Sequence of chain 3.A:
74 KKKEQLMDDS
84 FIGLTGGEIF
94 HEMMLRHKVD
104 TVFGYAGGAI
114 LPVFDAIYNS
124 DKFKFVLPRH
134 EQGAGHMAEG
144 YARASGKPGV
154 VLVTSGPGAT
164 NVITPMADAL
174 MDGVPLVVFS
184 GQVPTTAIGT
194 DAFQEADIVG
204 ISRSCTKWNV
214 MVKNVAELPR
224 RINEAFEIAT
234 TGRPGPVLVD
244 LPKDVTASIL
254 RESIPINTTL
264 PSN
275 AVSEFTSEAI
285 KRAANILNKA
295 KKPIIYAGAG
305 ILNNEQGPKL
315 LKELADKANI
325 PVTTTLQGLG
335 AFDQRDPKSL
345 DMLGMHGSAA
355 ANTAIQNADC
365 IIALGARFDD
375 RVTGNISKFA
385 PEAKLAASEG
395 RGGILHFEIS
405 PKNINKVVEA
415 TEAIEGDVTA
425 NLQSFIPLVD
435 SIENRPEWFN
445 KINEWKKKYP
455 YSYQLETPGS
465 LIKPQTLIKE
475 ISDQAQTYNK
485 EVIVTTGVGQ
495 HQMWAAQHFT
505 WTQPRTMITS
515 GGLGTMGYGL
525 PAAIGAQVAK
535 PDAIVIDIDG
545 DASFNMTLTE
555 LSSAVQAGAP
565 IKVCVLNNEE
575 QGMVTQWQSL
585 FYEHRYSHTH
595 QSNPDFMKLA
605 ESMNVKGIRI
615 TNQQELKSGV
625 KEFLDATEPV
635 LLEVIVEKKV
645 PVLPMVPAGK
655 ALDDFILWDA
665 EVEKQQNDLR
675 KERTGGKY

Binding-site contacts:
Ligand atom O2A contacts residue ALA546 of chain 3.A at 3.1 Å (h-bond).
Ligand atom PA contacts residue MG1 of chain 3.D at 3.3 Å.
Ligand atom N1' contacts residue GLU134 of chain 2.A at 2.7 Å (salt-bridge).
Ligand atom O1B contacts residue ASN572 of chain 3.A at 3.1 Å (h-bond).
Ligand atom O7 contacts residue GLN575 of chain 3.A at 3.4 Å.
Ligand atom C4' contacts residue MET520 of chain 3.A at 3.5 Å (hydrophobic).
Ligand atom C5 contacts residue MET520 of chain 3.A at 3.6 Å (hydrophobic).
Ligand atom PB contacts residue GLN494 of chain 3.A at 3.6 Å.
Ligand atom O2B contacts residue GLN494 of chain 3.A at 2.7 Å (h-bond).
Ligand atom O3B contacts residue GLN494 of chain 3.A at 3.4 Å (h-bond).
Ligand atom O2A contacts residue MG1 of chain 3.D at 2.1 Å.
Ligand atom PB contacts residue MG1 of chain 3.D at 3.3 Å.
Ligand atom N3' contacts residue MET520 of chain 3.A at 3.4 Å (h-bond).
Ligand atom N4' contacts residue GLN197 of chain 2.A at 3.1 Å (h-bond).
Ligand atom O1B contacts residue GLY576 of chain 3.A at 2.8 Å (h-bond).
Ligand atom C4 contacts residue MET520 of chain 3.A at 3.3 Å (hydrophobic).
Ligand atom O1B contacts residue MG1 of chain 3.D at 2.2 Å.
Ligand atom CM4 contacts residue ALA109 of chain 2.A at 3.5 Å (hydrophobic).
Ligand atom O2B contacts residue GLY493 of chain 3.A at 3.5 Å.
Ligand atom O2A contacts residue ASP545 of chain 3.A at 2.8 Å (salt-bridge).
Ligand atom O2A contacts residue GLU574 of chain 3.A at 3.1 Å (salt-bridge).
Ligand atom O1B contacts residue GLU574 of chain 3.A at 3.1 Å (salt-bridge).
Ligand atom C5' contacts residue MET520 of chain 3.A at 3.5 Å (hydrophobic).
Ligand atom O7 contacts residue ALA546 of chain 3.A at 3.5 Å.
Ligand atom O1A contacts residue SER547 of chain 3.A at 2.7 Å (h-bond).
Ligand atom CM2 contacts residue GLU134 of chain 2.A at 3.5 Å.
Ligand atom N4' contacts residue GLY518 of chain 3.A at 2.9 Å (h-bond).
Ligand atom CM2 contacts residue ASN164 of chain 2.A at 3.5 Å.
Ligand atom C7 contacts residue VAL492 of chain 3.A at 3.2 Å (hydrophobic).
Ligand atom C6 contacts residue GLN575 of chain 3.A at 3.6 Å.
Ligand atom C6' contacts residue GLU134 of chain 2.A at 3.4 Å.
Ligand atom O2B contacts residue MET577 of chain 3.A at 2.9 Å (h-bond).
Ligand atom O1A contacts residue GLY544 of chain 3.A at 3.5 Å.
Ligand atom O3B contacts residue HIS495 of chain 3.A at 3.0 Å (h-bond).
Ligand atom CM4 contacts residue VAL578 of chain 3.A at 3.6 Å (hydrophobic).
Ligand atom O3A contacts residue HIS495 of chain 3.A at 3.0 Å (h-bond).
Ligand atom CM4 contacts residue MET520 of chain 3.A at 3.5 Å (hydrophobic).
Ligand atom O2B contacts residue GLY576 of chain 3.A at 3.4 Å (h-bond).
Ligand atom S1 contacts residue VAL492 of chain 3.A at 3.5 Å (h-bond).
Ligand atom N3' contacts residue PRO160 of chain 2.A at 3.6 Å.

Sequence of chain 2.A:
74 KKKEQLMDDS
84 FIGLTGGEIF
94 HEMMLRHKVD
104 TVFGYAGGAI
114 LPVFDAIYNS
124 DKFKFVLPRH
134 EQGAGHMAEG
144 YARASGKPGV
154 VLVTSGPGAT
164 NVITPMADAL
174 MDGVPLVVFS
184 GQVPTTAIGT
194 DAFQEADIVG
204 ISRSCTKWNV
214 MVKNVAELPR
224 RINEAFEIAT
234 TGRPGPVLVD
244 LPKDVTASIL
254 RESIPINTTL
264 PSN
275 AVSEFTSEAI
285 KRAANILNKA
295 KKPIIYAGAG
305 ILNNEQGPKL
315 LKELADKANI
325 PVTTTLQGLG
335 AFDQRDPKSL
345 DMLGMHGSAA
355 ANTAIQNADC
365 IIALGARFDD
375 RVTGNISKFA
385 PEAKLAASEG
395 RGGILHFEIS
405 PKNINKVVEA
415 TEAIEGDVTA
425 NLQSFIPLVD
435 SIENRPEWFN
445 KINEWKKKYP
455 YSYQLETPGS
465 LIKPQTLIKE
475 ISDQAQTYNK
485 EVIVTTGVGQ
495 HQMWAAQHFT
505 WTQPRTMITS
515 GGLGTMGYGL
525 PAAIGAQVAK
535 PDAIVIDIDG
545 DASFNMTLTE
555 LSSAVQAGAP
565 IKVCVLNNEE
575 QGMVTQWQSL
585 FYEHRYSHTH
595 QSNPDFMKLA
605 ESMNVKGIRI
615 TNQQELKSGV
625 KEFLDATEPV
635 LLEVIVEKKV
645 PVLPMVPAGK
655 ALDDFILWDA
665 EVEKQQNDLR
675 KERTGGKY

The small molecule below binds the protein below.
Small molecule (SMILES): C/C(NCc1cnc(C)nc1N)=C(/S)CCO[P](=O)([O-])O[P](=O)([O-])O